Sequence of chain 1.B:
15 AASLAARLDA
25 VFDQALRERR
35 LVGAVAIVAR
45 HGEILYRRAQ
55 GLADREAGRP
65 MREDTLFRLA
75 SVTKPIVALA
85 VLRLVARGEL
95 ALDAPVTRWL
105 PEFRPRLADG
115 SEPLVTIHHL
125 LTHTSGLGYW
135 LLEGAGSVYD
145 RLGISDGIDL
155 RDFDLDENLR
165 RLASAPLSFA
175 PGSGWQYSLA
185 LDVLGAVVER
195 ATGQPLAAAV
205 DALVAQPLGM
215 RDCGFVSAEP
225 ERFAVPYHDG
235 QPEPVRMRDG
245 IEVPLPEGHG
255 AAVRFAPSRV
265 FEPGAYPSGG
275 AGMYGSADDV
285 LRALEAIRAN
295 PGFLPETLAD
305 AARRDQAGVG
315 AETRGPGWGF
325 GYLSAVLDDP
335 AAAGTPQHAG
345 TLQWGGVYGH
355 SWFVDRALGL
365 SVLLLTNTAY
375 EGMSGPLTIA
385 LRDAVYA

A protein and the small-molecule ligand that binds it are described below.
Small molecule (SMILES): CC(C)O[PH](=O)OC(C)C

Binding-site contacts:
Ligand atom P contacts residue SER75 of chain 1.B at 1.6 Å.
Ligand atom C3' contacts residue TYR181 of chain 1.B at 3.4 Å (hydrophobic).
Ligand atom O1P contacts residue TYR181 of chain 1.B at 4.0 Å.
Ligand atom C1' contacts residue MET377 of chain 1.B at 4.0 Å (hydrophobic).
Ligand atom O2P contacts residue VAL351 of chain 1.B at 4.1 Å.
Ligand atom C2 contacts residue TYR133 of chain 1.B at 3.1 Å (hydrophobic).
Ligand atom C1 contacts residue ILE152 of chain 1.B at 3.9 Å (hydrophobic).
Ligand atom C2 contacts residue SER75 of chain 1.B at 3.6 Å.
Ligand atom C2 contacts residue LYS78 of chain 1.B at 4.0 Å.
Ligand atom P contacts residue VAL351 of chain 1.B at 3.9 Å.
Ligand atom C3 contacts residue LEU135 of chain 1.B at 3.4 Å (hydrophobic).
Ligand atom O3P contacts residue ALA74 of chain 1.B at 3.2 Å.
Ligand atom C1 contacts residue VAL351 of chain 1.B at 4.0 Å (hydrophobic).
Ligand atom C1' contacts residue VAL351 of chain 1.B at 3.5 Å (hydrophobic).
Ligand atom O2P contacts residue GLY350 of chain 1.B at 4.1 Å.
Ligand atom O2P contacts residue SER75 of chain 1.B at 2.6 Å (h-bond).
Ligand atom C2 contacts residue GLY274 of chain 1.B at 4.3 Å.
Ligand atom C2' contacts residue MET377 of chain 1.B at 3.8 Å (hydrophobic).
Ligand atom C1 contacts residue SER75 of chain 1.B at 3.2 Å.
Ligand atom C2' contacts residue TRP348 of chain 1.B at 4.1 Å (hydrophobic).
Ligand atom O3P contacts residue GLY350 of chain 1.B at 3.2 Å.
Ligand atom C3' contacts residue VAL351 of chain 1.B at 3.7 Å (hydrophobic).
Ligand atom O3P contacts residue SER75 of chain 1.B at 2.6 Å (h-bond).
Ligand atom C3 contacts residue ILE152 of chain 1.B at 3.5 Å (hydrophobic).
Ligand atom O2P contacts residue TYR181 of chain 1.B at 3.2 Å (h-bond).
Ligand atom P contacts residue GLY350 of chain 1.B at 4.2 Å.
Ligand atom O1P contacts residue VAL351 of chain 1.B at 3.9 Å.
Ligand atom C1 contacts residue LEU135 of chain 1.B at 4.2 Å (hydrophobic).
Ligand atom C2 contacts residue ALA275 of chain 1.B at 3.9 Å (hydrophobic).
Ligand atom C1' contacts residue TYR181 of chain 1.B at 4.1 Å (hydrophobic).
Ligand atom C1' contacts residue SER75 of chain 1.B at 4.0 Å.
Ligand atom P contacts residue TYR181 of chain 1.B at 3.6 Å.
Ligand atom O1P contacts residue LEU135 of chain 1.B at 4.3 Å.
Ligand atom O3P contacts residue VAL351 of chain 1.B at 2.7 Å (h-bond).
Ligand atom O2P contacts residue GLY349 of chain 1.B at 4.1 Å.
Ligand atom O2P contacts residue TRP348 of chain 1.B at 4.2 Å.
Ligand atom C2 contacts residue LEU135 of chain 1.B at 4.3 Å (hydrophobic).
Ligand atom C3 contacts residue VAL351 of chain 1.B at 3.5 Å (hydrophobic).
Ligand atom O1P contacts residue SER75 of chain 1.B at 2.6 Å (h-bond).
Ligand atom C2 contacts residue ASP150 of chain 1.B at 3.8 Å.